Binding-site contacts:
Ligand atom C8 contacts residue ASN290 of chain 1.A at 4.4 Å.
Ligand atom C7 contacts residue ASN290 of chain 1.A at 3.2 Å.
Ligand atom C5 contacts residue ASN290 of chain 1.A at 3.6 Å.
Ligand atom N2 contacts residue ASN290 of chain 1.A at 2.9 Å (h-bond).
Ligand atom C3 contacts residue ASN290 of chain 1.A at 3.8 Å.
Ligand atom C8 contacts residue SER288 of chain 1.A at 3.2 Å.
Ligand atom N2 contacts residue SER288 of chain 1.A at 4.0 Å.
Ligand atom O7 contacts residue ASN290 of chain 1.A at 3.1 Å (h-bond).
Ligand atom O5 contacts residue ASN290 of chain 1.A at 2.3 Å (h-bond).
Ligand atom C1 contacts residue ASN290 of chain 1.A at 1.4 Å.
Ligand atom C8 contacts residue LEU289 of chain 1.A at 4.4 Å (hydrophobic).
Ligand atom C4 contacts residue ASN290 of chain 1.A at 4.2 Å.
Ligand atom C2 contacts residue ASN290 of chain 1.A at 2.5 Å.
Ligand atom C7 contacts residue SER288 of chain 1.A at 3.9 Å.

This protein binds this small molecule.
Small molecule (SMILES): CC(=O)N[C@@H]1[C@@H](O)[C@H](O)[C@@H](CO)O[C@H]1O

Sequence of chain 1.A:
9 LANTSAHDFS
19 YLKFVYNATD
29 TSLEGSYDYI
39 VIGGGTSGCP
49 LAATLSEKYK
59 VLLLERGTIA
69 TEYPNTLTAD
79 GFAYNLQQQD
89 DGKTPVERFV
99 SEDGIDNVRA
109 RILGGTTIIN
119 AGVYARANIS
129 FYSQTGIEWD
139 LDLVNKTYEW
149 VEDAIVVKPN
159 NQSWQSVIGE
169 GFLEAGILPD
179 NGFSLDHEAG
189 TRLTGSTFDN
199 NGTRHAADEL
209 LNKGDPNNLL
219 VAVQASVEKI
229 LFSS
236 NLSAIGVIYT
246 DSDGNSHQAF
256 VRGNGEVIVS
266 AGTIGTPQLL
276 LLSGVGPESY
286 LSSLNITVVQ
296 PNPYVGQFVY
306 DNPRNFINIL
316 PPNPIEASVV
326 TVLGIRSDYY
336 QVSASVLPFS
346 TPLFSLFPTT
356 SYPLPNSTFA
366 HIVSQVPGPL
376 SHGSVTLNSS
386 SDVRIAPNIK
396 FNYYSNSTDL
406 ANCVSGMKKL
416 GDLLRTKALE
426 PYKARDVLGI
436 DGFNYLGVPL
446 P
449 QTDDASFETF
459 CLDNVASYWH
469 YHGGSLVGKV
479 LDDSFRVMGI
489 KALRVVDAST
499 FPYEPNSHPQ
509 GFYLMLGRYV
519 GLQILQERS